Sequence of chain 1.C:
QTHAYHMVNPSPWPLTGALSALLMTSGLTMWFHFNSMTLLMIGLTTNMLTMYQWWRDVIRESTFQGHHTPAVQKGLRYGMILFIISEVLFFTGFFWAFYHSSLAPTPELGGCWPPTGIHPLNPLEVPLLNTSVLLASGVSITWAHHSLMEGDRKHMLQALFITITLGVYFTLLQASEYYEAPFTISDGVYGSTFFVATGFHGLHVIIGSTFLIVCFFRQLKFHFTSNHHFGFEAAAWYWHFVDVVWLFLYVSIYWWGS

Binding-site contacts:
Ligand atom O4 contacts residue DMU1 of chain 1.MB at 3.4 Å (h-bond).
Ligand atom C10 contacts residue DMU1 of chain 1.LC at 3.8 Å.
Ligand atom C28 contacts residue DMU1 of chain 1.MB at 3.9 Å.
Ligand atom C37 contacts residue ILE45 of chain 1.C at 3.8 Å (hydrophobic).
Ligand atom O3 contacts residue DMU1 of chain 1.MB at 3.2 Å.
Ligand atom C1 contacts residue DMU1 of chain 1.MB at 4.0 Å.
Ligand atom O49 contacts residue DMU1 of chain 1.MB at 3.1 Å (h-bond).
Ligand atom C31 contacts residue TYR45 of chain 1.J at 3.7 Å (hydrophobic).
Ligand atom C2 contacts residue SER39 of chain 1.C at 3.6 Å.
Ligand atom O49 contacts residue THR41 of chain 1.C at 2.4 Å (h-bond).
Ligand atom C11 contacts residue DMU1 of chain 1.LC at 4.0 Å.
Ligand atom O3 contacts residue ASN38 of chain 1.C at 3.0 Å (h-bond).
Ligand atom C2 contacts residue DMU1 of chain 1.MB at 3.7 Å.
Ligand atom O55 contacts residue SER39 of chain 1.C at 2.4 Å (h-bond).
Ligand atom C43 contacts residue THR37 of chain 1.J at 3.9 Å.
Ligand atom C57 contacts residue DMU1 of chain 1.LC at 3.4 Å.
Ligand atom O16 contacts residue TYR45 of chain 1.J at 3.5 Å (h-bond).
Ligand atom O1 contacts residue DMU1 of chain 1.LC at 3.7 Å.
Ligand atom C7 contacts residue ASN38 of chain 1.C at 4.0 Å.
Ligand atom C4 contacts residue DMU1 of chain 1.LC at 4.0 Å.
Ligand atom C5 contacts residue ASN38 of chain 1.C at 3.3 Å.
Ligand atom C18 contacts residue TYR45 of chain 1.J at 4.1 Å (hydrophobic).
Ligand atom C43 contacts residue LEU38 of chain 1.J at 3.4 Å (hydrophobic).
Ligand atom C19 contacts residue TYR45 of chain 1.J at 3.4 Å (hydrophobic).
Ligand atom C1 contacts residue SER39 of chain 1.C at 3.8 Å.
Ligand atom O3 contacts residue SER39 of chain 1.C at 4.0 Å.
Ligand atom C1 contacts residue THR41 of chain 1.C at 3.8 Å.
Ligand atom O49 contacts residue TYR45 of chain 1.J at 3.8 Å.
Ligand atom C7 contacts residue DMU1 of chain 1.MB at 3.7 Å.
Ligand atom O4 contacts residue ASN38 of chain 1.C at 2.9 Å (h-bond).
Ligand atom O6 contacts residue DMU1 of chain 1.LC at 4.0 Å.
Ligand atom C1 contacts residue TYR45 of chain 1.J at 3.8 Å (hydrophobic).
Ligand atom C43 contacts residue GLY42 of chain 1.J at 4.1 Å.
Ligand atom C31 contacts residue ILE45 of chain 1.C at 3.8 Å (hydrophobic).
Ligand atom O49 contacts residue SER39 of chain 1.C at 3.5 Å (h-bond).
Ligand atom O55 contacts residue DMU1 of chain 1.MB at 3.9 Å.
Ligand atom C40 contacts residue GLY41 of chain 1.J at 4.0 Å.
Ligand atom O5 contacts residue DMU1 of chain 1.LC at 3.9 Å.
Ligand atom C3 contacts residue DMU1 of chain 1.LC at 4.1 Å.
Ligand atom C25 contacts residue TYR45 of chain 1.J at 3.8 Å (hydrophobic).

This small molecule binds to this protein.
Small molecule (SMILES): CCCCCCCCCCO[C@@H]1O[C@H](CO)[C@@H](O[C@H]2O[C@H](CO)[C@@H](O)[C@H](O)[C@H]2O)[C@H](O)[C@H]1O

Sequence of chain 1.J:
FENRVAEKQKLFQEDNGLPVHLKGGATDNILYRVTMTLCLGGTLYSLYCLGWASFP